Sequence of chain 1.A:
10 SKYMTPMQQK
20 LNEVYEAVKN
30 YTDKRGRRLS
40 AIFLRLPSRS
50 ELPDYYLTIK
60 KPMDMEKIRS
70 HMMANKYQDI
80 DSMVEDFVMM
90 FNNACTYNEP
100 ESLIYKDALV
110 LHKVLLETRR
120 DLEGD

This protein binds this small molecule.
Small molecule (SMILES): CN(C)Cc1ccn2c1[nH]c(=O)c1c(Cl)cccc12

Binding-site contacts:
Ligand atom C11 contacts residue LEU45 of chain 1.A at 3.7 Å (hydrophobic).
Ligand atom C9 contacts residue LEU45 of chain 1.A at 3.9 Å (hydrophobic).
Ligand atom C9 contacts residue MET62 of chain 1.A at 3.5 Å (hydrophobic).
Ligand atom C5 contacts residue ILE41 of chain 1.A at 3.6 Å (hydrophobic).
Ligand atom CL contacts residue ALA93 of chain 1.A at 3.7 Å.
Ligand atom N2 contacts residue ASN97 of chain 1.A at 3.2 Å (h-bond).
Ligand atom C10 contacts residue PHE42 of chain 1.A at 4.0 Å (hydrophobic).
Ligand atom C10 contacts residue TYR54 of chain 1.A at 3.6 Å (hydrophobic).
Ligand atom C10 contacts residue LEU45 of chain 1.A at 3.9 Å (hydrophobic).
Ligand atom O contacts residue ASN97 of chain 1.A at 3.4 Å (h-bond).
Ligand atom N2 contacts residue ILE103 of chain 1.A at 3.4 Å.
Ligand atom C6 contacts residue LEU45 of chain 1.A at 3.6 Å (hydrophobic).
Ligand atom O contacts residue ALA93 of chain 1.A at 3.2 Å.
Ligand atom C9 contacts residue PHE42 of chain 1.A at 3.9 Å (hydrophobic).
Ligand atom C8 contacts residue PHE42 of chain 1.A at 3.6 Å (hydrophobic).
Ligand atom C3 contacts residue ILE103 of chain 1.A at 3.9 Å (hydrophobic).
Ligand atom N2 contacts residue TYR54 of chain 1.A at 3.7 Å.
Ligand atom C2 contacts residue ASN97 of chain 1.A at 3.4 Å.
Ligand atom C contacts residue TYR96 of chain 1.A at 3.9 Å (hydrophobic).
Ligand atom C12 contacts residue ILE103 of chain 1.A at 3.7 Å (hydrophobic).
Ligand atom C13 contacts residue ILE103 of chain 1.A at 3.4 Å (hydrophobic).
Ligand atom N1 contacts residue ILE103 of chain 1.A at 3.8 Å.
Ligand atom C12 contacts residue ASN97 of chain 1.A at 3.6 Å.
Ligand atom C2 contacts residue LEU51 of chain 1.A at 3.9 Å (hydrophobic).
Ligand atom O contacts residue TYR54 of chain 1.A at 2.7 Å (h-bond).
Ligand atom CL contacts residue MET89 of chain 1.A at 3.2 Å.
Ligand atom C11 contacts residue TYR54 of chain 1.A at 3.7 Å (hydrophobic).
Ligand atom C12 contacts residue TYR54 of chain 1.A at 3.4 Å (hydrophobic).
Ligand atom C7 contacts residue LEU45 of chain 1.A at 3.6 Å (hydrophobic).
Ligand atom C contacts residue ASN97 of chain 1.A at 3.2 Å.
Ligand atom N contacts residue ASN97 of chain 1.A at 3.6 Å.
Ligand atom C8 contacts residue LEU45 of chain 1.A at 3.8 Å (hydrophobic).
Ligand atom C7 contacts residue ILE41 of chain 1.A at 3.1 Å (hydrophobic).
Ligand atom N contacts residue LEU51 of chain 1.A at 3.8 Å.
Ligand atom C8 contacts residue ILE41 of chain 1.A at 3.6 Å (hydrophobic).
Ligand atom C1 contacts residue LEU51 of chain 1.A at 4.0 Å (hydrophobic).
Ligand atom C6 contacts residue ILE41 of chain 1.A at 4.0 Å (hydrophobic).
Ligand atom C5 contacts residue PRO46 of chain 1.A at 3.6 Å (hydrophobic).
Ligand atom CL contacts residue TYR54 of chain 1.A at 3.3 Å.
Ligand atom C4 contacts residue ILE41 of chain 1.A at 3.7 Å (hydrophobic).